Binding-site contacts:
Ligand atom CG contacts residue ASN222 of chain 3.A at 4.0 Å.
Ligand atom O contacts residue HIS227 of chain 3.A at 3.1 Å (h-bond).
Ligand atom OXT contacts residue ASP383 of chain 3.A at 2.9 Å (salt-bridge).
Ligand atom CA contacts residue ASP383 of chain 3.A at 4.4 Å.
Ligand atom CN contacts residue PHE239 of chain 3.A at 4.2 Å (hydrophobic).
Ligand atom CB contacts residue TRP376 of chain 3.A at 3.9 Å (hydrophobic).
Ligand atom O contacts residue CYS228 of chain 3.A at 3.0 Å (h-bond).
Ligand atom C contacts residue ASP383 of chain 3.A at 3.6 Å.
Ligand atom CD contacts residue ASN222 of chain 3.A at 2.7 Å.
Ligand atom OXT contacts residue THR379 of chain 3.A at 3.4 Å.
Ligand atom O contacts residue ASP383 of chain 3.A at 4.2 Å.
Ligand atom N contacts residue GLU224 of chain 3.A at 3.6 Å (salt-bridge).
Ligand atom N contacts residue ASN221 of chain 3.A at 4.3 Å.
Ligand atom O contacts residue CYS225 of chain 3.A at 3.9 Å.
Ligand atom CN contacts residue ALA246 of chain 3.A at 4.5 Å (hydrophobic).
Ligand atom C contacts residue HIS227 of chain 3.A at 3.9 Å.
Ligand atom CB contacts residue LEU235 of chain 3.A at 4.1 Å (hydrophobic).
Ligand atom CN contacts residue CYS225 of chain 3.A at 3.0 Å (hydrophobic).
Ligand atom OXT contacts residue HIS232 of chain 3.A at 3.3 Å (h-bond).
Ligand atom N contacts residue ASN222 of chain 3.A at 2.8 Å (h-bond).
Ligand atom CG contacts residue PHE239 of chain 3.A at 3.8 Å (hydrophobic).
Ligand atom O contacts residue GLU224 of chain 3.A at 4.0 Å.
Ligand atom C contacts residue LEU235 of chain 3.A at 4.3 Å (hydrophobic).
Ligand atom C contacts residue FE1 of chain 3.C at 2.5 Å.
Ligand atom CN contacts residue ASN222 of chain 3.A at 3.9 Å.
Ligand atom CN contacts residue CYS228 of chain 3.A at 3.5 Å (hydrophobic).
Ligand atom C contacts residue HIS232 of chain 3.A at 3.7 Å.
Ligand atom CA contacts residue ASN222 of chain 3.A at 3.7 Å.
Ligand atom O contacts residue FE1 of chain 3.C at 2.4 Å.
Ligand atom C contacts residue CYS228 of chain 3.A at 4.1 Å (hydrophobic).
Ligand atom N contacts residue CYS225 of chain 3.A at 4.4 Å.
Ligand atom O contacts residue HIS232 of chain 3.A at 3.4 Å (h-bond).
Ligand atom OXT contacts residue HIS227 of chain 3.A at 4.4 Å.
Ligand atom CA contacts residue FE1 of chain 3.C at 3.9 Å.
Ligand atom CG contacts residue HIS330 of chain 3.A at 4.4 Å.
Ligand atom OXT contacts residue FE1 of chain 3.C at 2.6 Å.
Ligand atom OXT contacts residue LEU235 of chain 3.A at 3.9 Å.
Ligand atom CN contacts residue GLU224 of chain 3.A at 3.2 Å.
Ligand atom OXT contacts residue TRP376 of chain 3.A at 4.1 Å.

This small molecule binds to this protein.
Small molecule (SMILES): CN1CCC[C@H]1C(=O)O

Sequence of chain 3.A:
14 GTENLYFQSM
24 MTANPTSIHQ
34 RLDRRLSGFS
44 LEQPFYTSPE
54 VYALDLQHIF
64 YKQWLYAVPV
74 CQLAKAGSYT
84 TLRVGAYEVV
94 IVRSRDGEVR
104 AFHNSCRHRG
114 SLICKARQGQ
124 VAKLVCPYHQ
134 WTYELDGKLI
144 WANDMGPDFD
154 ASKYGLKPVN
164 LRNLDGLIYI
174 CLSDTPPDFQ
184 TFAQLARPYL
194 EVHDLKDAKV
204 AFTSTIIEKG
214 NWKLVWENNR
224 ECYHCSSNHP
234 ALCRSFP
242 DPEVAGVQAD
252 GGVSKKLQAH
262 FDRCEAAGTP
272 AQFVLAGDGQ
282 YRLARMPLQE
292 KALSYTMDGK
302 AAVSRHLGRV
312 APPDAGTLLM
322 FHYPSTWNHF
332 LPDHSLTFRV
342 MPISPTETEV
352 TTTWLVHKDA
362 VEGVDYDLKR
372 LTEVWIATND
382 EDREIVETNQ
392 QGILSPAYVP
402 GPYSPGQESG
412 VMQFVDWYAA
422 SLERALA